Binding-site contacts:
Ligand atom C7 contacts residue ASN244 of chain 1.A at 3.8 Å.
Ligand atom O7 contacts residue LYS243 of chain 1.A at 4.1 Å.
Ligand atom O5 contacts residue ASN244 of chain 1.A at 2.5 Å (h-bond).
Ligand atom C2 contacts residue ASN244 of chain 1.A at 3.0 Å.
Ligand atom O7 contacts residue ASN244 of chain 1.A at 4.0 Å.
Ligand atom C8 contacts residue LEU240 of chain 1.A at 3.4 Å (hydrophobic).
Ligand atom C4 contacts residue ASN244 of chain 1.A at 4.3 Å.
Ligand atom C8 contacts residue LYS165 of chain 1.A at 3.0 Å.
Ligand atom C7 contacts residue LEU240 of chain 1.A at 4.0 Å (hydrophobic).
Ligand atom N2 contacts residue LEU240 of chain 1.A at 4.0 Å.
Ligand atom O7 contacts residue ASP239 of chain 1.A at 4.3 Å.
Ligand atom N2 contacts residue ASN244 of chain 1.A at 3.2 Å (h-bond).
Ligand atom C7 contacts residue ASP239 of chain 1.A at 4.5 Å.
Ligand atom N2 contacts residue LYS165 of chain 1.A at 4.0 Å.
Ligand atom C7 contacts residue LYS165 of chain 1.A at 3.8 Å.
Ligand atom C1 contacts residue ASN244 of chain 1.A at 1.8 Å.
Ligand atom C3 contacts residue ASN244 of chain 1.A at 4.0 Å.
Ligand atom C5 contacts residue ASN244 of chain 1.A at 3.7 Å.
Ligand atom C8 contacts residue ASP239 of chain 1.A at 3.8 Å.
Ligand atom C1 contacts residue LEU240 of chain 1.A at 4.4 Å (hydrophobic).

This small molecule binds to this protein.
Small molecule (SMILES): CC(=O)N[C@@H]1[C@@H](O)[C@H](O)[C@@H](CO)O[C@H]1O

Sequence of chain 1.A:
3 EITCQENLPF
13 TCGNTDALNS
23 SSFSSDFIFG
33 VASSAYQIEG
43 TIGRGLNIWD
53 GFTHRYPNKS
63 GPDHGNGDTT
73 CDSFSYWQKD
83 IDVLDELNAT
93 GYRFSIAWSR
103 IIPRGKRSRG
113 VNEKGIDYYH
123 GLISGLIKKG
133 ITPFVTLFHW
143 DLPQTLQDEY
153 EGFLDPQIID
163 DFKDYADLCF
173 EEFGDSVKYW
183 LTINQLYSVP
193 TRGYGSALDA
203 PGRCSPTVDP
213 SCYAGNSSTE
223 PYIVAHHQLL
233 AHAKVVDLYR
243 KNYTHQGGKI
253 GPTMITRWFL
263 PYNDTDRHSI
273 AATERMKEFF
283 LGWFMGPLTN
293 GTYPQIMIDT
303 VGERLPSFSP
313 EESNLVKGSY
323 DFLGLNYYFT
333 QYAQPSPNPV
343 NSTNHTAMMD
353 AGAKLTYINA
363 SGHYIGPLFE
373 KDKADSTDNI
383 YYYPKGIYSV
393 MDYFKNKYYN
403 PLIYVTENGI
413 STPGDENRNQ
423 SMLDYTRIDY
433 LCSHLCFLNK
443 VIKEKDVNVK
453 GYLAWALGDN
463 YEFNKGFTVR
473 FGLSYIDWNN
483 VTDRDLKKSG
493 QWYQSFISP